Sequence of chain 1.E:
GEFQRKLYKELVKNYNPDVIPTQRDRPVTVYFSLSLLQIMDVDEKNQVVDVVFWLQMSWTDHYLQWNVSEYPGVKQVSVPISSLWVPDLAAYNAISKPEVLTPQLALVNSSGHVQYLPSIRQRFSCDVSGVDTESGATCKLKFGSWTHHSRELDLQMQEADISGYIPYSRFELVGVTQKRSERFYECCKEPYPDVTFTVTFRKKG

Sequence of chain 1.A:
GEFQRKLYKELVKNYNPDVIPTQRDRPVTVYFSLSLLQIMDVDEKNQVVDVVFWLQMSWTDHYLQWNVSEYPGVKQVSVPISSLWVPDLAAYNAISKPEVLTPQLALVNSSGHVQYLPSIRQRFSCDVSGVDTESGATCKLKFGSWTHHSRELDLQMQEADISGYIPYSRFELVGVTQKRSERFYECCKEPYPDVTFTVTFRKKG

Binding-site contacts:
Ligand atom C12 contacts residue TRP146 of chain 1.E at 3.4 Å (hydrophobic).
Ligand atom C18 contacts residue TRP146 of chain 1.E at 4.0 Å (hydrophobic).
Ligand atom C4 contacts residue CYS187 of chain 1.E at 4.0 Å (hydrophobic).
Ligand atom O1 contacts residue TYR185 of chain 1.E at 4.0 Å.
Ligand atom C15 contacts residue SER145 of chain 1.E at 3.8 Å.
Ligand atom C12 contacts residue TYR192 of chain 1.E at 3.8 Å (hydrophobic).
Ligand atom C19 contacts residue TRP146 of chain 1.E at 3.5 Å (hydrophobic).
Ligand atom C22 contacts residue TRP146 of chain 1.E at 3.8 Å (hydrophobic).
Ligand atom C14 contacts residue TYR92 of chain 1.E at 3.7 Å (hydrophobic).
Ligand atom C14 contacts residue TRP146 of chain 1.E at 3.4 Å (hydrophobic).
Ligand atom C4 contacts residue GLN56 of chain 1.A at 4.0 Å.
Ligand atom C6 contacts residue GLN115 of chain 1.A at 3.5 Å.
Ligand atom C10 contacts residue TRP54 of chain 1.A at 3.5 Å (hydrophobic).
Ligand atom O2 contacts residue TRP54 of chain 1.A at 3.9 Å.
Ligand atom C15 contacts residue TRP146 of chain 1.E at 3.8 Å (hydrophobic).
Ligand atom C7 contacts residue GLN56 of chain 1.A at 3.3 Å.
Ligand atom C3 contacts residue CYS187 of chain 1.E at 3.8 Å (hydrophobic).
Ligand atom C6 contacts residue LEU117 of chain 1.A at 4.0 Å (hydrophobic).
Ligand atom C21 contacts residue LEU37 of chain 1.A at 3.8 Å (hydrophobic).
Ligand atom C15 contacts residue TYR192 of chain 1.E at 3.6 Å (hydrophobic).
Ligand atom C18 contacts residue TYR92 of chain 1.E at 3.6 Å (hydrophobic).
Ligand atom C5 contacts residue GLN115 of chain 1.A at 3.3 Å.
Ligand atom C1 contacts residue CYS187 of chain 1.E at 3.7 Å (hydrophobic).
Ligand atom C5 contacts residue LEU117 of chain 1.A at 3.7 Å (hydrophobic).
Ligand atom C15 contacts residue TYR92 of chain 1.E at 3.7 Å (hydrophobic).
Ligand atom C8 contacts residue CYS187 of chain 1.E at 4.0 Å (hydrophobic).
Ligand atom C13 contacts residue TRP146 of chain 1.E at 4.0 Å (hydrophobic).
Ligand atom C2 contacts residue LEU117 of chain 1.A at 3.5 Å (hydrophobic).
Ligand atom C10 contacts residue SER119 of chain 1.A at 3.8 Å.
Ligand atom C21 contacts residue SER119 of chain 1.A at 3.8 Å.
Ligand atom C13 contacts residue TYR92 of chain 1.E at 3.1 Å (hydrophobic).
Ligand atom C17 contacts residue TRP146 of chain 1.E at 3.6 Å (hydrophobic).
Ligand atom C20 contacts residue TYR92 of chain 1.E at 3.7 Å (hydrophobic).
Ligand atom C11 contacts residue TYR185 of chain 1.E at 4.0 Å (hydrophobic).
Ligand atom C5 contacts residue CYS187 of chain 1.E at 3.8 Å (hydrophobic).
Ligand atom C2 contacts residue CYS187 of chain 1.E at 3.6 Å (hydrophobic).
Ligand atom C1 contacts residue LEU117 of chain 1.A at 3.7 Å (hydrophobic).
Ligand atom C19 contacts residue TRP54 of chain 1.A at 3.7 Å (hydrophobic).
Ligand atom C10 contacts residue TRP146 of chain 1.E at 3.7 Å (hydrophobic).
Ligand atom C4 contacts residue TRP54 of chain 1.A at 3.6 Å (hydrophobic).

A small-molecule ligand and the protein it binds are described below.
Small molecule (SMILES): CN1[C@@H](CC(=O)c2ccccc2)CCC[C@H]1C[C@H](O)c1ccccc1